Binding-site contacts:
Ligand atom C5 contacts residue PHE108 of chain 1.A at 3.9 Å (hydrophobic).
Ligand atom O3 contacts residue GLU57 of chain 1.A at 2.4 Å (salt-bridge).
Ligand atom C10 contacts residue PHE108 of chain 1.A at 3.8 Å (hydrophobic).
Ligand atom C11 contacts residue LEU50 of chain 1.A at 4.2 Å (hydrophobic).
Ligand atom C7 contacts residue PHE108 of chain 1.A at 4.3 Å (hydrophobic).
Ligand atom C9 contacts residue PHE108 of chain 1.A at 4.1 Å (hydrophobic).
Ligand atom O3 contacts residue LEU91 of chain 1.A at 4.0 Å.
Ligand atom C8 contacts residue LEU88 of chain 1.A at 4.2 Å (hydrophobic).
Ligand atom C7 contacts residue LEU132 of chain 1.A at 4.0 Å (hydrophobic).
Ligand atom C1 contacts residue PHE108 of chain 1.A at 4.2 Å (hydrophobic).
Ligand atom C2 contacts residue ALA54 of chain 1.A at 4.0 Å (hydrophobic).
Ligand atom O17 contacts residue MET47 of chain 1.A at 3.9 Å.
Ligand atom C15 contacts residue ILE128 of chain 1.A at 3.9 Å (hydrophobic).
Ligand atom C15 contacts residue GLY225 of chain 1.A at 4.2 Å.
Ligand atom C1 contacts residue LEU50 of chain 1.A at 3.7 Å (hydrophobic).
Ligand atom C17 contacts residue HIS228 of chain 1.A at 3.5 Å.
Ligand atom C4 contacts residue LEU95 of chain 1.A at 3.9 Å (hydrophobic).
Ligand atom C3 contacts residue LEU91 of chain 1.A at 3.9 Å (hydrophobic).
Ligand atom C12 contacts residue LEU229 of chain 1.A at 4.2 Å (hydrophobic).
Ligand atom C18 contacts residue LEU229 of chain 1.A at 3.7 Å (hydrophobic).
Ligand atom C1 contacts residue ALA54 of chain 1.A at 3.8 Å (hydrophobic).
Ligand atom C6 contacts residue LEU95 of chain 1.A at 3.6 Å (hydrophobic).
Ligand atom C6 contacts residue PHE108 of chain 1.A at 4.2 Å (hydrophobic).
Ligand atom C3 contacts residue GLU57 of chain 1.A at 3.2 Å.
Ligand atom C5 contacts residue LEU95 of chain 1.A at 4.1 Å (hydrophobic).
Ligand atom C2 contacts residue GLU57 of chain 1.A at 3.2 Å.
Ligand atom C4 contacts residue LEU91 of chain 1.A at 3.7 Å (hydrophobic).
Ligand atom C2 contacts residue LEU50 of chain 1.A at 4.3 Å (hydrophobic).
Ligand atom C6 contacts residue LEU132 of chain 1.A at 4.3 Å (hydrophobic).
Ligand atom C16 contacts residue ILE128 of chain 1.A at 4.0 Å (hydrophobic).
Ligand atom O17 contacts residue HIS228 of chain 1.A at 2.7 Å (h-bond).
Ligand atom O3 contacts residue ARG98 of chain 1.A at 3.2 Å (salt-bridge).
Ligand atom C6 contacts residue MET92 of chain 1.A at 3.8 Å (hydrophobic).
Ligand atom C2 contacts residue LEU91 of chain 1.A at 4.0 Å (hydrophobic).
Ligand atom C7 contacts residue MET92 of chain 1.A at 3.9 Å (hydrophobic).
Ligand atom C16 contacts residue GLY225 of chain 1.A at 4.2 Å.
Ligand atom O17 contacts residue LEU229 of chain 1.A at 3.4 Å.
Ligand atom C15 contacts residue MET92 of chain 1.A at 4.0 Å (hydrophobic).
Ligand atom C16 contacts residue HIS228 of chain 1.A at 3.5 Å.
Ligand atom C2 contacts residue PHE108 of chain 1.A at 4.2 Å (hydrophobic).

This small molecule binds to this protein.
Small molecule (SMILES): C[C@]12CC[C@@H]3c4ccc(O)cc4CC[C@H]3[C@@H]1CC[C@@H]2O

Sequence of chain 1.A:
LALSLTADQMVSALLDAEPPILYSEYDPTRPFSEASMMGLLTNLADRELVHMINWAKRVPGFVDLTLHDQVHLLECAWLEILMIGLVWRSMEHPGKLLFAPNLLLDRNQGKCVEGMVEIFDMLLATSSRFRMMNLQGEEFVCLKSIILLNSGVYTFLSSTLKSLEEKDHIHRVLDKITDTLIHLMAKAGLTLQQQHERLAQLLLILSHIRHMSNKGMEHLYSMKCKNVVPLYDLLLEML